Sequence of chain 3.E:
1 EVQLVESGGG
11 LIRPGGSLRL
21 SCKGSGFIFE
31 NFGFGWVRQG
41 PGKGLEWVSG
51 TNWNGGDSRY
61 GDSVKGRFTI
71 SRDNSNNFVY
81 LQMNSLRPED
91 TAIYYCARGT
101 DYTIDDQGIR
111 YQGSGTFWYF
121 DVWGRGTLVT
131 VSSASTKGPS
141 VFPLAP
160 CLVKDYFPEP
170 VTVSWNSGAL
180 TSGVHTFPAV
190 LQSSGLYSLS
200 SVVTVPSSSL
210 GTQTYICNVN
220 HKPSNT

Binding-site contacts:
Ligand atom C6 contacts residue GLY108 of chain 3.E at 3.3 Å.
Ligand atom C5 contacts residue GLY108 of chain 3.E at 3.5 Å.
Ligand atom C5 contacts residue GLN107 of chain 3.E at 3.9 Å.
Ligand atom C6 contacts residue ARG32 of chain 3.F at 4.0 Å.
Ligand atom O4 contacts residue ASP106 of chain 3.E at 3.5 Å (salt-bridge).
Ligand atom O5 contacts residue ASP106 of chain 3.E at 3.7 Å.
Ligand atom C4 contacts residue MAN4 of chain 3.I at 3.5 Å.
Ligand atom O3 contacts residue TYR33 of chain 3.F at 4.1 Å.
Ligand atom C6 contacts residue ARG59 of chain 3.E at 3.4 Å.
Ligand atom O4 contacts residue ASP105 of chain 3.E at 3.9 Å.
Ligand atom C2 contacts residue GLY93 of chain 3.F at 4.1 Å.
Ligand atom C3 contacts residue TYR33 of chain 3.F at 3.2 Å (hydrophobic).
Ligand atom N2 contacts residue ASP106 of chain 3.E at 4.0 Å.
Ligand atom C6 contacts residue TRP118 of chain 3.E at 3.3 Å (hydrophobic).
Ligand atom O4 contacts residue GLY93 of chain 3.F at 3.4 Å (h-bond).
Ligand atom O4 contacts residue MAN4 of chain 3.I at 3.0 Å (h-bond).
Ligand atom C4 contacts residue ASP106 of chain 3.E at 3.4 Å.
Ligand atom O3 contacts residue MAN4 of chain 3.I at 2.5 Å (h-bond).
Ligand atom C1 contacts residue TYR33 of chain 3.F at 3.4 Å (hydrophobic).
Ligand atom C6 contacts residue GLN107 of chain 3.E at 4.0 Å.
Ligand atom O5 contacts residue TYR97 of chain 3.F at 4.1 Å.
Ligand atom C3 contacts residue ASP106 of chain 3.E at 3.0 Å.
Ligand atom O4 contacts residue ARG59 of chain 3.E at 2.8 Å (salt-bridge).
Ligand atom O6 contacts residue GLY108 of chain 3.E at 2.9 Å.
Ligand atom C3 contacts residue MAN4 of chain 3.I at 3.5 Å.
Ligand atom C6 contacts residue TYR97 of chain 3.F at 3.4 Å (hydrophobic).
Ligand atom C4 contacts residue ARG59 of chain 3.E at 3.6 Å.
Ligand atom O6 contacts residue TYR97 of chain 3.F at 4.1 Å.
Ligand atom C2 contacts residue TYR33 of chain 3.F at 3.0 Å (hydrophobic).
Ligand atom O3 contacts residue GLN107 of chain 3.E at 3.6 Å.
Ligand atom O6 contacts residue TRP118 of chain 3.E at 2.3 Å (h-bond).
Ligand atom O2 contacts residue ASP106 of chain 3.E at 3.2 Å (salt-bridge).
Ligand atom O2 contacts residue GLY93 of chain 3.F at 3.4 Å (h-bond).
Ligand atom C2 contacts residue ASP106 of chain 3.E at 3.6 Å.
Ligand atom C5 contacts residue ASP106 of chain 3.E at 3.1 Å.
Ligand atom O2 contacts residue ASP105 of chain 3.E at 3.5 Å (salt-bridge).
Ligand atom C1 contacts residue ASP106 of chain 3.E at 3.3 Å.
Ligand atom O6 contacts residue GLN107 of chain 3.E at 3.7 Å.
Ligand atom O6 contacts residue ARG32 of chain 3.F at 4.1 Å.
Ligand atom C1 contacts residue GLY93 of chain 3.F at 3.9 Å.

A small-molecule ligand and the protein it binds are described below.
Small molecule (SMILES): CC(=O)N[C@H]1[C@H](O[C@H]2[C@H](O)[C@@H](NC(C)=O)CO[C@@H]2CO)O[C@H](CO)[C@@H](O[C@@H]2O[C@H](CO)[C@@H](O)[C@H](O[C@H]3O[C@H](CO)[C@@H](O)[C@H](O)[C@@H]3O)[C@@H]2O)[C@@H]1O

Sequence of chain 3.F:
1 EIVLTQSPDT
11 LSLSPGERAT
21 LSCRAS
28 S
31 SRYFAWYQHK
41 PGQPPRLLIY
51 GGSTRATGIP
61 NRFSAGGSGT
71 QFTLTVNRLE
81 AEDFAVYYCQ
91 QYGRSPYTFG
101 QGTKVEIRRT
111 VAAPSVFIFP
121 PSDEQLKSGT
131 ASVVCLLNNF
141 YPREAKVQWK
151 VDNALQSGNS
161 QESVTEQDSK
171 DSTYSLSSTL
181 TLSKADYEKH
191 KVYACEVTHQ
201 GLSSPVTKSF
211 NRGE